Binding-site contacts:
Ligand atom O5 contacts residue LYS117 of chain 1.D at 3.2 Å.
Ligand atom C6 contacts residue LYS117 of chain 1.D at 3.4 Å.
Ligand atom O5 contacts residue ASN103 of chain 1.D at 2.4 Å (h-bond).
Ligand atom C8 contacts residue ASN103 of chain 1.D at 3.8 Å.
Ligand atom C2 contacts residue ASN103 of chain 1.D at 2.4 Å.
Ligand atom C5 contacts residue ARG140 of chain 1.D at 4.2 Å.
Ligand atom C5 contacts residue LYS117 of chain 1.D at 4.0 Å.
Ligand atom N2 contacts residue ASN103 of chain 1.D at 2.9 Å (h-bond).
Ligand atom N2 contacts residue ILE108 of chain 1.D at 4.5 Å.
Ligand atom C1 contacts residue ASN103 of chain 1.D at 1.4 Å.
Ligand atom C1 contacts residue LYS117 of chain 1.D at 4.0 Å.
Ligand atom C4 contacts residue ASN103 of chain 1.D at 4.2 Å.
Ligand atom O5 contacts residue ARG140 of chain 1.D at 3.8 Å.
Ligand atom O7 contacts residue ASN103 of chain 1.D at 2.9 Å (h-bond).
Ligand atom C6 contacts residue ARG140 of chain 1.D at 3.4 Å.
Ligand atom C7 contacts residue ASN103 of chain 1.D at 3.1 Å.
Ligand atom C5 contacts residue ASN103 of chain 1.D at 3.7 Å.
Ligand atom C6 contacts residue TYR161 of chain 1.D at 4.5 Å (hydrophobic).
Ligand atom O6 contacts residue ARG140 of chain 1.D at 2.9 Å (salt-bridge).
Ligand atom C3 contacts residue ASN103 of chain 1.D at 3.8 Å.

This small molecule binds to this protein.
Small molecule (SMILES): CC(=O)N[C@@H]1[C@@H](O)[C@H](O)[C@@H](CO)O[C@H]1O

Sequence of chain 1.D:
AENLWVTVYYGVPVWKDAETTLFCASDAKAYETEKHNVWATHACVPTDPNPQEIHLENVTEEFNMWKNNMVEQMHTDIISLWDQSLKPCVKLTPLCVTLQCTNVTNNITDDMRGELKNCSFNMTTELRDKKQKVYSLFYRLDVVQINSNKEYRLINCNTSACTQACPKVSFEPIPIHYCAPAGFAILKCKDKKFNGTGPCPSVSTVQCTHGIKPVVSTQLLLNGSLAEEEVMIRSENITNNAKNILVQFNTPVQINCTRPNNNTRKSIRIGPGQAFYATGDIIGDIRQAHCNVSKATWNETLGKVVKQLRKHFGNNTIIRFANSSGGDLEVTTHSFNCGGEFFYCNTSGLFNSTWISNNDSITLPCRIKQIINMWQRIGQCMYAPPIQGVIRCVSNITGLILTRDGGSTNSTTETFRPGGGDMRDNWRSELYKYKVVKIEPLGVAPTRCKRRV